Sequence of chain 1.F:
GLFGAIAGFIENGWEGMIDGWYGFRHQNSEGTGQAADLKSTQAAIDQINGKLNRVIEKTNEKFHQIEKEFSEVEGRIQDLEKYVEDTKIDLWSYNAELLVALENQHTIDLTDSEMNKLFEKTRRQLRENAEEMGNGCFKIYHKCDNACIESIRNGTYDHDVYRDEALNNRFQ

This protein binds this small molecule.
Small molecule (SMILES): CC(=O)N[C@H]1[C@H](O[C@H]2[C@H](O)[C@@H](NC(C)=O)CO[C@@H]2CO)O[C@H](CO)[C@@H](O)[C@@H]1O

Binding-site contacts:
Ligand atom O7 contacts residue GLU69 of chain 1.F at 2.9 Å (salt-bridge).
Ligand atom O5 contacts residue ASN291 of chain 1.D at 3.7 Å.
Ligand atom C2 contacts residue ASN278 of chain 1.D at 2.5 Å.
Ligand atom C8 contacts residue ASN278 of chain 1.D at 4.5 Å.
Ligand atom C1 contacts residue ASN278 of chain 1.D at 1.4 Å.
Ligand atom C7 contacts residue VAL290 of chain 1.D at 4.4 Å (hydrophobic).
Ligand atom C5 contacts residue ASN291 of chain 1.D at 3.9 Å.
Ligand atom C8 contacts residue VAL290 of chain 1.D at 4.2 Å (hydrophobic).
Ligand atom N2 contacts residue ASN278 of chain 1.D at 2.9 Å (h-bond).
Ligand atom N2 contacts residue VAL290 of chain 1.D at 3.7 Å.
Ligand atom C7 contacts residue ASN278 of chain 1.D at 3.3 Å.
Ligand atom C3 contacts residue ASN278 of chain 1.D at 3.8 Å.
Ligand atom C1 contacts residue ASN291 of chain 1.D at 3.9 Å.
Ligand atom C5 contacts residue ASN278 of chain 1.D at 3.7 Å.
Ligand atom O7 contacts residue ASN278 of chain 1.D at 3.4 Å (h-bond).
Ligand atom C4 contacts residue ASN278 of chain 1.D at 4.2 Å.
Ligand atom C3 contacts residue VAL290 of chain 1.D at 4.3 Å (hydrophobic).
Ligand atom O5 contacts residue ASN278 of chain 1.D at 2.4 Å (h-bond).
Ligand atom C6 contacts residue ASN291 of chain 1.D at 4.3 Å.
Ligand atom C7 contacts residue GLU69 of chain 1.F at 4.1 Å.
Ligand atom C8 contacts residue SER38 of chain 1.D at 4.1 Å.
Ligand atom C1 contacts residue VAL290 of chain 1.D at 3.8 Å (hydrophobic).
Ligand atom C2 contacts residue VAL290 of chain 1.D at 4.1 Å (hydrophobic).

Sequence of chain 1.D:
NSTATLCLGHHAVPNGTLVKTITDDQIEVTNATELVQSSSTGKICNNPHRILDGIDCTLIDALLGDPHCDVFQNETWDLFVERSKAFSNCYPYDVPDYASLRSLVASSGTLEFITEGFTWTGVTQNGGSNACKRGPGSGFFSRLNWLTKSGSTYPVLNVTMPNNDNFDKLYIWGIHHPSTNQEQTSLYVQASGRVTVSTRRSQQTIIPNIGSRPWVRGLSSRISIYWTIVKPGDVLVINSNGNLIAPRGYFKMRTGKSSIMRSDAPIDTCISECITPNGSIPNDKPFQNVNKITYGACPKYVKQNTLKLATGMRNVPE